A protein and the small-molecule ligand that binds it are described below.
Small molecule (SMILES): Nc1ncnc2c1ncn2[C@@H]1O[C@H](COP(=O)=O)[C@@H](O[P](=O)(O)OC[C@H]2O[C@@H](n3ccc(=O)[nH]c3=O)[C@H](O)[C@@H]2O)[C@H]1O

Binding-site contacts:
Ligand atom N1 contacts residue TRP47 of chain 53.E at 3.8 Å.
Ligand atom N3 contacts residue TRP47 of chain 53.E at 3.9 Å.
Ligand atom N9 contacts residue GLU140 of chain 53.E at 4.1 Å.
Ligand atom C8 contacts residue GLU140 of chain 53.E at 4.1 Å.
Ligand atom N7 contacts residue TRP47 of chain 53.E at 4.0 Å.
Ligand atom N9 contacts residue LYS143 of chain 53.E at 3.8 Å.
Ligand atom C2' contacts residue GLU140 of chain 53.E at 3.5 Å.
Ligand atom C1' contacts residue GLU140 of chain 53.E at 3.2 Å.
Ligand atom C8 contacts residue LYS143 of chain 53.E at 2.8 Å.
Ligand atom C1' contacts residue TRP47 of chain 53.E at 4.3 Å (hydrophobic).
Ligand atom C6 contacts residue TRP47 of chain 53.E at 3.9 Å (hydrophobic).
Ligand atom C1' contacts residue LYS143 of chain 53.E at 4.0 Å.
Ligand atom C2 contacts residue TRP47 of chain 53.E at 3.8 Å (hydrophobic).
Ligand atom O4' contacts residue GLU140 of chain 53.E at 4.1 Å.
Ligand atom O4' contacts residue TRP47 of chain 53.E at 4.0 Å.
Ligand atom C4 contacts residue TRP47 of chain 53.E at 3.9 Å (hydrophobic).
Ligand atom C8 contacts residue TRP47 of chain 53.E at 4.0 Å (hydrophobic).
Ligand atom OP1 contacts residue LYS45 of chain 27.F at 4.3 Å.
Ligand atom O2' contacts residue GLU140 of chain 53.E at 3.0 Å (salt-bridge).
Ligand atom N9 contacts residue TRP47 of chain 53.E at 4.0 Å.
Ligand atom N7 contacts residue LYS143 of chain 53.E at 3.7 Å.
Ligand atom N6 contacts residue TRP47 of chain 53.E at 4.2 Å.
Ligand atom O4' contacts residue LYS143 of chain 53.E at 4.2 Å.
Ligand atom C2' contacts residue LYS143 of chain 53.E at 4.5 Å.
Ligand atom C5 contacts residue TRP47 of chain 53.E at 4.0 Å (hydrophobic).

Sequence of chain 53.E:
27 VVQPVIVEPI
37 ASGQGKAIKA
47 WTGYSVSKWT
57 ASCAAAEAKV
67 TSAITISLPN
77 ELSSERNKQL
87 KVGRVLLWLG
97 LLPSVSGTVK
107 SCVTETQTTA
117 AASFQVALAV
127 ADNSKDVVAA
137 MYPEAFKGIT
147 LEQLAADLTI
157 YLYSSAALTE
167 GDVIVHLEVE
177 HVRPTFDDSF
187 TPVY

Sequence of chain 27.F:
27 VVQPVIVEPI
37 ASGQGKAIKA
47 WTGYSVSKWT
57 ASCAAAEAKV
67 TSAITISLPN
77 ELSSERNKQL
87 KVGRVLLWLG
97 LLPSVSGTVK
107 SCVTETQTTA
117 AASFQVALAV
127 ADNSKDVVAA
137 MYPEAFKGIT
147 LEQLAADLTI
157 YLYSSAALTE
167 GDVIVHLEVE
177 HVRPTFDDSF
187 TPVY